Binding-site contacts:
Ligand atom N9 contacts residue PRO628 of chain 15.A at 3.7 Å.
Ligand atom N6 contacts residue GLY634 of chain 15.A at 3.8 Å.
Ligand atom N1 contacts residue PRO628 of chain 15.A at 3.2 Å (h-bond).
Ligand atom N7 contacts residue ASN606 of chain 15.A at 4.2 Å.
Ligand atom N7 contacts residue PRO628 of chain 15.A at 3.3 Å (h-bond).
Ligand atom C8 contacts residue PRO412 of chain 15.A at 4.3 Å (hydrophobic).
Ligand atom C4 contacts residue PRO412 of chain 15.A at 4.1 Å (hydrophobic).
Ligand atom C6 contacts residue PRO628 of chain 15.A at 2.8 Å (hydrophobic).
Ligand atom O1P contacts residue HIS625 of chain 28.A at 2.8 Å (h-bond).
Ligand atom N6 contacts residue GLY636 of chain 15.A at 3.2 Å (h-bond).
Ligand atom O3' contacts residue PRO628 of chain 15.A at 4.1 Å.
Ligand atom P contacts residue HIS625 of chain 28.A at 3.9 Å.
Ligand atom C8 contacts residue SER629 of chain 15.A at 4.2 Å.
Ligand atom N6 contacts residue PRO628 of chain 15.A at 3.4 Å (h-bond).
Ligand atom N7 contacts residue HIS627 of chain 15.A at 4.1 Å.
Ligand atom C5 contacts residue PRO412 of chain 15.A at 4.2 Å (hydrophobic).
Ligand atom N9 contacts residue PRO412 of chain 15.A at 4.2 Å.
Ligand atom C5 contacts residue SER629 of chain 15.A at 3.5 Å.
Ligand atom C8 contacts residue HIS627 of chain 15.A at 3.5 Å.
Ligand atom C8 contacts residue PRO628 of chain 15.A at 3.8 Å (hydrophobic).
Ligand atom N6 contacts residue PHE635 of chain 15.A at 3.7 Å.
Ligand atom C3' contacts residue HIS627 of chain 15.A at 4.3 Å.
Ligand atom C6 contacts residue PRO412 of chain 15.A at 4.3 Å (hydrophobic).
Ligand atom N7 contacts residue PRO412 of chain 15.A at 4.3 Å.
Ligand atom N1 contacts residue GLY636 of chain 15.A at 2.9 Å (h-bond).
Ligand atom N6 contacts residue SER629 of chain 15.A at 3.0 Å (h-bond).
Ligand atom C1' contacts residue PRO628 of chain 15.A at 3.9 Å (hydrophobic).
Ligand atom C6 contacts residue SER629 of chain 15.A at 3.5 Å.
Ligand atom C6 contacts residue GLY636 of chain 15.A at 3.6 Å.
Ligand atom C5 contacts residue PRO628 of chain 15.A at 2.7 Å (hydrophobic).
Ligand atom N7 contacts residue SER629 of chain 15.A at 3.1 Å (h-bond).
Ligand atom N3 contacts residue PRO628 of chain 15.A at 3.5 Å (h-bond).
Ligand atom C2 contacts residue GLY636 of chain 15.A at 3.2 Å.
Ligand atom C2' contacts residue PRO628 of chain 15.A at 3.6 Å (hydrophobic).
Ligand atom C2 contacts residue PRO628 of chain 15.A at 3.5 Å (hydrophobic).
Ligand atom N1 contacts residue VAL411 of chain 15.A at 4.3 Å.
Ligand atom O2P contacts residue ASP623 of chain 28.A at 3.2 Å (salt-bridge).
Ligand atom C2' contacts residue HIS627 of chain 15.A at 3.2 Å.
Ligand atom C1' contacts residue HIS627 of chain 15.A at 4.3 Å.
Ligand atom C4 contacts residue PRO628 of chain 15.A at 3.0 Å (hydrophobic).

The protein below binds the small molecule below.
Small molecule (SMILES): Nc1ncnc2c1ncn2[C@H]1C[C@H](O)[C@@H](COP(=O)(O)O)O1

Sequence of chain 15.A:
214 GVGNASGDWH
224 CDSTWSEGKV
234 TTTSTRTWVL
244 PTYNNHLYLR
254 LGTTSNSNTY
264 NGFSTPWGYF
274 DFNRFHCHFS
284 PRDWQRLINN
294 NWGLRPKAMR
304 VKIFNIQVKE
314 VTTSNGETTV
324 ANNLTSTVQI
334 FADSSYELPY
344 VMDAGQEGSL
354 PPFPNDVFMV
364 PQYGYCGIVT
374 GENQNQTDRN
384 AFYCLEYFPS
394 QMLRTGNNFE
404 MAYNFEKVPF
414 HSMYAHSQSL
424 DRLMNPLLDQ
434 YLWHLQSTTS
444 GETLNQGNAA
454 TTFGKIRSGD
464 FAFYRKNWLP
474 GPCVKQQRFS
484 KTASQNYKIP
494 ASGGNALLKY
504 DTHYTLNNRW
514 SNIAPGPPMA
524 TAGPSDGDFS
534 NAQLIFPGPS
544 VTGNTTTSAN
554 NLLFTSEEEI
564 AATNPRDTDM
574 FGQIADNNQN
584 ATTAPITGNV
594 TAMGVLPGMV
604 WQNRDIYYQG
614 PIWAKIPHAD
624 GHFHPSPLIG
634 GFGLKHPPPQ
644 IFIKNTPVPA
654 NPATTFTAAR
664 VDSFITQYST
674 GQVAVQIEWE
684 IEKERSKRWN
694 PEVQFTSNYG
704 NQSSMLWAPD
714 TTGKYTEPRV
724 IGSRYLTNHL

Sequence of chain 28.A:
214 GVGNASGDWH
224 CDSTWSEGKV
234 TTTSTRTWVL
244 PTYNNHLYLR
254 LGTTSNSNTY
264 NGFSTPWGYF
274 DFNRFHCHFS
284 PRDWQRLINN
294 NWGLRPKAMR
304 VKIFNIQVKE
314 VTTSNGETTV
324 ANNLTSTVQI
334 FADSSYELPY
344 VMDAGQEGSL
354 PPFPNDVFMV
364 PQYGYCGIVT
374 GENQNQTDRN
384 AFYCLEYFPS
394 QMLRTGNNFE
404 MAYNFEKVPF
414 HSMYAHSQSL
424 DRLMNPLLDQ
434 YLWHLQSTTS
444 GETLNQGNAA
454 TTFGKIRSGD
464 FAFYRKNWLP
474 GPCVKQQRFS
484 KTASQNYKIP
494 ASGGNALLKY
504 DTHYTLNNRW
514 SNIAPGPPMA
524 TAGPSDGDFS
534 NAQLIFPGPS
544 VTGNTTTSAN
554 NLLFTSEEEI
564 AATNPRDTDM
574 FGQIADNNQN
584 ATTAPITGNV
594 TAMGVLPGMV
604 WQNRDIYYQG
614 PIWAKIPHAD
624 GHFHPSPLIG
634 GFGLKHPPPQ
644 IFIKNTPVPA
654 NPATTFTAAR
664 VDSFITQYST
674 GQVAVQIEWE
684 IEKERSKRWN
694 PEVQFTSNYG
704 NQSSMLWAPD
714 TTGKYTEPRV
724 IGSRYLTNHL